Binding-site contacts:
Ligand atom C7 contacts residue PRO214 of chain 1.E at 4.2 Å (hydrophobic).
Ligand atom C4 contacts residue ASN235 of chain 1.A at 4.2 Å.
Ligand atom C1 contacts residue ARG162 of chain 1.A at 4.4 Å.
Ligand atom C3 contacts residue ASN235 of chain 1.A at 3.7 Å.
Ligand atom C5 contacts residue ASN235 of chain 1.A at 3.7 Å.
Ligand atom C8 contacts residue ASP234 of chain 1.A at 3.8 Å.
Ligand atom O5 contacts residue ARG162 of chain 1.A at 4.1 Å.
Ligand atom C2 contacts residue ASN235 of chain 1.A at 2.4 Å.
Ligand atom C7 contacts residue GLY233 of chain 1.A at 4.3 Å.
Ligand atom N2 contacts residue GLY233 of chain 1.A at 3.6 Å.
Ligand atom O7 contacts residue PRO214 of chain 1.E at 3.4 Å.
Ligand atom C1 contacts residue ASN235 of chain 1.A at 1.4 Å.
Ligand atom C7 contacts residue ASN235 of chain 1.A at 3.4 Å.
Ligand atom C8 contacts residue ASN235 of chain 1.A at 4.5 Å.
Ligand atom O5 contacts residue ASN235 of chain 1.A at 2.4 Å (h-bond).
Ligand atom O7 contacts residue ASN235 of chain 1.A at 3.5 Å (h-bond).
Ligand atom C8 contacts residue GLY233 of chain 1.A at 4.0 Å.
Ligand atom N2 contacts residue ASN235 of chain 1.A at 2.8 Å (h-bond).
Ligand atom C8 contacts residue SER200 of chain 1.A at 3.8 Å.

Sequence of chain 1.E:
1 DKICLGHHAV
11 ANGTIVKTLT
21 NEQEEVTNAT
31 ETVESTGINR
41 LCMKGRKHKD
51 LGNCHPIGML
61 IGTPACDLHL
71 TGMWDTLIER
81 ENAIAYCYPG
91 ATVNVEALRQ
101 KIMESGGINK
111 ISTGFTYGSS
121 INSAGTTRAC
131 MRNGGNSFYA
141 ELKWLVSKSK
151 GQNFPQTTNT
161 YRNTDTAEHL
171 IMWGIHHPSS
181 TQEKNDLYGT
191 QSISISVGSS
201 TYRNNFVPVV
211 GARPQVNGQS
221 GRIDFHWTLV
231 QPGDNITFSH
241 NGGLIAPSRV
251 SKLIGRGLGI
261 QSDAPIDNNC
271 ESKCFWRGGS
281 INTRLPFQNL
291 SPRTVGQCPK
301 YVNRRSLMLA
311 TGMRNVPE

Sequence of chain 1.A:
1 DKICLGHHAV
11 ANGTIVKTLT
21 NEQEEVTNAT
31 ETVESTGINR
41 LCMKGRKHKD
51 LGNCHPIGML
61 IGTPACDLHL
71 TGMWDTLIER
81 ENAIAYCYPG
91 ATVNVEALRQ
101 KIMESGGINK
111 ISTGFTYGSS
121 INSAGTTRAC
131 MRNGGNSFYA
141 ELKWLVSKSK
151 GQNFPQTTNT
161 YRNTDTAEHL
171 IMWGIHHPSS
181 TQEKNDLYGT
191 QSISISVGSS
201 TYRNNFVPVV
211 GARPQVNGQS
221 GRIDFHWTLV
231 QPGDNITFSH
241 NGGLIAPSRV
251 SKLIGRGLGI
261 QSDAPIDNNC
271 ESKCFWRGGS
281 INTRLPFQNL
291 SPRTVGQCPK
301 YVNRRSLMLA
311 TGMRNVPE

A small-molecule ligand and the protein it binds are described below.
Small molecule (SMILES): CC(=O)N[C@@H]1[C@@H](O)[C@H](O)[C@@H](CO)O[C@H]1O